Binding-site contacts:
Ligand atom C5 contacts residue GLY43 of chain 1.A at 3.5 Å.
Ligand atom C2 contacts residue PHE40 of chain 1.A at 3.6 Å (hydrophobic).
Ligand atom C28 contacts residue LEU39 of chain 1.A at 3.6 Å (hydrophobic).
Ligand atom C23 contacts residue TYR52 of chain 1.A at 3.7 Å (hydrophobic).
Ligand atom C20 contacts residue LEU39 of chain 1.A at 3.7 Å (hydrophobic).
Ligand atom O2 contacts residue HIS81 of chain 1.A at 2.8 Å (h-bond).
Ligand atom C4 contacts residue MET47 of chain 1.A at 3.8 Å (hydrophobic).
Ligand atom C20 contacts residue HIS81 of chain 1.A at 4.0 Å.
Ligand atom CL1 contacts residue ILE84 of chain 1.A at 3.8 Å.
Ligand atom C8 contacts residue GLY43 of chain 1.A at 3.8 Å.
Ligand atom C19 contacts residue LEU39 of chain 1.A at 3.9 Å (hydrophobic).
Ligand atom C14 contacts residue LYS79 of chain 1.A at 3.7 Å.
Ligand atom C24 contacts residue ILE46 of chain 1.A at 3.6 Å (hydrophobic).
Ligand atom C20 contacts residue TYR85 of chain 1.A at 3.5 Å (hydrophobic).
Ligand atom O3 contacts residue LYS79 of chain 1.A at 2.7 Å (salt-bridge).
Ligand atom C23 contacts residue ILE46 of chain 1.A at 3.8 Å (hydrophobic).
Ligand atom C15 contacts residue HIS81 of chain 1.A at 3.9 Å.
Ligand atom C21 contacts residue HIS81 of chain 1.A at 3.7 Å.
Ligand atom CL1 contacts residue PHE71 of chain 1.A at 3.7 Å.
Ligand atom C21 contacts residue LEU39 of chain 1.A at 3.9 Å (hydrophobic).
Ligand atom C22 contacts residue HIS81 of chain 1.A at 3.4 Å.
Ligand atom C27 contacts residue LEU39 of chain 1.A at 3.8 Å (hydrophobic).
Ligand atom C31 contacts residue GLY43 of chain 1.A at 3.9 Å.
Ligand atom C24 contacts residue ILE84 of chain 1.A at 4.0 Å (hydrophobic).
Ligand atom CL1 contacts residue ILE46 of chain 1.A at 3.8 Å.
Ligand atom CL2 contacts residue HIS81 of chain 1.A at 3.5 Å.
Ligand atom C14 contacts residue HIS81 of chain 1.A at 3.8 Å.
Ligand atom O2 contacts residue VAL78 of chain 1.A at 3.1 Å (h-bond).
Ligand atom C13 contacts residue VAL78 of chain 1.A at 3.7 Å (hydrophobic).
Ligand atom C14 contacts residue VAL78 of chain 1.A at 3.5 Å (hydrophobic).
Ligand atom C16 contacts residue HIS81 of chain 1.A at 3.9 Å.
Ligand atom C9 contacts residue ILE46 of chain 1.A at 3.6 Å (hydrophobic).
Ligand atom C2 contacts residue LEU39 of chain 1.A at 3.6 Å (hydrophobic).
Ligand atom N1 contacts residue GLY43 of chain 1.A at 3.9 Å.
Ligand atom C10 contacts residue MET47 of chain 1.A at 3.6 Å (hydrophobic).
Ligand atom C4 contacts residue GLY43 of chain 1.A at 3.5 Å.
Ligand atom O2 contacts residue LYS79 of chain 1.A at 3.7 Å.
Ligand atom CL2 contacts residue TYR85 of chain 1.A at 3.6 Å.
Ligand atom CL2 contacts residue ILE84 of chain 1.A at 3.6 Å.
Ligand atom C17 contacts residue HIS81 of chain 1.A at 3.6 Å.

A protein and the small-molecule ligand that binds it are described below.
Small molecule (SMILES): CC[C@@H](c1cccc(C2CC2)n1)N1C(=O)[C@@](C)(CC(=O)O)C[C@H](c2cccc(Cl)c2)[C@H]1c1ccc(Cl)cc1

Sequence of chain 1.A:
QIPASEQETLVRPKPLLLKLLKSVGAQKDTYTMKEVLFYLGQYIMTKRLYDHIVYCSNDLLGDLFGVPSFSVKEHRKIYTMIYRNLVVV